Sequence of chain 1.A:
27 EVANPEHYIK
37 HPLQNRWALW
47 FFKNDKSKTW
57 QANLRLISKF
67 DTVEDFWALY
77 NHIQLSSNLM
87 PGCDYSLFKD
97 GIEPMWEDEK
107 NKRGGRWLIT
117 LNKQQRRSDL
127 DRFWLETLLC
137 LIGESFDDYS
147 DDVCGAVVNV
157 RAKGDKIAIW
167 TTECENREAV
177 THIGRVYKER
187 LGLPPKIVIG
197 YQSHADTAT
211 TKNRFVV

This small molecule binds to this protein.
Small molecule (SMILES): C[n+]1cn([C@@H]2O[C@H](CO[P](=O)(O)O[P](=O)(O)OP(=O)(O)O)[C@@H](O)[C@H]2O)c2nc(N)[nH]c(=O)c21

Binding-site contacts:
Ligand atom C8 contacts residue TRP56 of chain 1.A at 3.5 Å (hydrophobic).
Ligand atom C4 contacts residue TRP56 of chain 1.A at 3.5 Å (hydrophobic).
Ligand atom N1 contacts residue TRP56 of chain 1.A at 3.9 Å.
Ligand atom O1B contacts residue ARG157 of chain 1.A at 2.9 Å (salt-bridge).
Ligand atom N7 contacts residue TRP102 of chain 1.A at 3.6 Å.
Ligand atom O6 contacts residue TRP102 of chain 1.A at 2.7 Å (h-bond).
Ligand atom PB contacts residue LYS162 of chain 1.A at 3.8 Å.
Ligand atom CM7 contacts residue TRP56 of chain 1.A at 3.9 Å (hydrophobic).
Ligand atom O6 contacts residue GLU103 of chain 1.A at 3.6 Å.
Ligand atom N9 contacts residue TRP102 of chain 1.A at 3.8 Å.
Ligand atom N9 contacts residue TRP56 of chain 1.A at 3.5 Å (h-bond).
Ligand atom PB contacts residue ARG157 of chain 1.A at 3.7 Å.
Ligand atom C4 contacts residue TRP102 of chain 1.A at 3.6 Å (hydrophobic).
Ligand atom N7 contacts residue TRP56 of chain 1.A at 3.6 Å.
Ligand atom N3 contacts residue TRP56 of chain 1.A at 3.7 Å.
Ligand atom C6 contacts residue GLU103 of chain 1.A at 3.7 Å.
Ligand atom N1 contacts residue TRP102 of chain 1.A at 3.4 Å.
Ligand atom O4' contacts residue TRP56 of chain 1.A at 3.4 Å.
Ligand atom CM7 contacts residue TRP102 of chain 1.A at 3.8 Å (hydrophobic).
Ligand atom C2 contacts residue GLU103 of chain 1.A at 3.8 Å.
Ligand atom C5 contacts residue TRP102 of chain 1.A at 3.7 Å (hydrophobic).
Ligand atom N3 contacts residue TRP102 of chain 1.A at 3.7 Å.
Ligand atom O2C contacts residue LYS162 of chain 1.A at 4.0 Å.
Ligand atom O2B contacts residue ARG157 of chain 1.A at 3.5 Å (salt-bridge).
Ligand atom N1 contacts residue GLU103 of chain 1.A at 2.8 Å (salt-bridge).
Ligand atom O1A contacts residue ARG157 of chain 1.A at 3.0 Å (salt-bridge).
Ligand atom O6 contacts residue TRP56 of chain 1.A at 4.0 Å.
Ligand atom CM7 contacts residue TRP166 of chain 1.A at 4.0 Å (hydrophobic).
Ligand atom O6 contacts residue MET101 of chain 1.A at 3.0 Å.
Ligand atom C2' contacts residue TRP102 of chain 1.A at 4.0 Å (hydrophobic).
Ligand atom C2 contacts residue TRP102 of chain 1.A at 3.8 Å (hydrophobic).
Ligand atom O3A contacts residue LYS162 of chain 1.A at 3.5 Å (salt-bridge).
Ligand atom C5 contacts residue TRP56 of chain 1.A at 3.8 Å (hydrophobic).
Ligand atom C1' contacts residue TRP56 of chain 1.A at 3.4 Å (hydrophobic).
Ligand atom C6 contacts residue TRP102 of chain 1.A at 3.4 Å (hydrophobic).
Ligand atom C8 contacts residue TRP102 of chain 1.A at 3.9 Å (hydrophobic).
Ligand atom C2 contacts residue TRP56 of chain 1.A at 3.8 Å (hydrophobic).
Ligand atom O2B contacts residue LYS162 of chain 1.A at 2.9 Å (salt-bridge).
Ligand atom C6 contacts residue TRP56 of chain 1.A at 3.7 Å (hydrophobic).
Ligand atom N2 contacts residue GLU103 of chain 1.A at 3.0 Å (salt-bridge).